Binding-site contacts:
Ligand atom C3 contacts residue ASN771 of chain 1.C at 3.9 Å.
Ligand atom C1 contacts residue ASN771 of chain 1.C at 1.5 Å.
Ligand atom N2 contacts residue ASN771 of chain 1.C at 3.0 Å (h-bond).
Ligand atom C4 contacts residue ASN771 of chain 1.C at 4.4 Å.
Ligand atom O6 contacts residue ASN771 of chain 1.C at 4.3 Å.
Ligand atom C2 contacts residue ASN771 of chain 1.C at 2.6 Å.
Ligand atom C7 contacts residue ASN771 of chain 1.C at 4.2 Å.
Ligand atom O5 contacts residue ASN771 of chain 1.C at 2.4 Å (h-bond).
Ligand atom C5 contacts residue ASN771 of chain 1.C at 3.7 Å.
Ligand atom N2 contacts residue LEU774 of chain 1.C at 4.3 Å.

The protein below binds the small molecule below.
Small molecule (SMILES): CC(=O)N[C@H]1[C@H](O[C@H]2[C@H](O)[C@@H](NC(C)=O)CO[C@@H]2CO)O[C@H](CO)[C@@H](O)[C@@H]1O

Sequence of chain 1.C:
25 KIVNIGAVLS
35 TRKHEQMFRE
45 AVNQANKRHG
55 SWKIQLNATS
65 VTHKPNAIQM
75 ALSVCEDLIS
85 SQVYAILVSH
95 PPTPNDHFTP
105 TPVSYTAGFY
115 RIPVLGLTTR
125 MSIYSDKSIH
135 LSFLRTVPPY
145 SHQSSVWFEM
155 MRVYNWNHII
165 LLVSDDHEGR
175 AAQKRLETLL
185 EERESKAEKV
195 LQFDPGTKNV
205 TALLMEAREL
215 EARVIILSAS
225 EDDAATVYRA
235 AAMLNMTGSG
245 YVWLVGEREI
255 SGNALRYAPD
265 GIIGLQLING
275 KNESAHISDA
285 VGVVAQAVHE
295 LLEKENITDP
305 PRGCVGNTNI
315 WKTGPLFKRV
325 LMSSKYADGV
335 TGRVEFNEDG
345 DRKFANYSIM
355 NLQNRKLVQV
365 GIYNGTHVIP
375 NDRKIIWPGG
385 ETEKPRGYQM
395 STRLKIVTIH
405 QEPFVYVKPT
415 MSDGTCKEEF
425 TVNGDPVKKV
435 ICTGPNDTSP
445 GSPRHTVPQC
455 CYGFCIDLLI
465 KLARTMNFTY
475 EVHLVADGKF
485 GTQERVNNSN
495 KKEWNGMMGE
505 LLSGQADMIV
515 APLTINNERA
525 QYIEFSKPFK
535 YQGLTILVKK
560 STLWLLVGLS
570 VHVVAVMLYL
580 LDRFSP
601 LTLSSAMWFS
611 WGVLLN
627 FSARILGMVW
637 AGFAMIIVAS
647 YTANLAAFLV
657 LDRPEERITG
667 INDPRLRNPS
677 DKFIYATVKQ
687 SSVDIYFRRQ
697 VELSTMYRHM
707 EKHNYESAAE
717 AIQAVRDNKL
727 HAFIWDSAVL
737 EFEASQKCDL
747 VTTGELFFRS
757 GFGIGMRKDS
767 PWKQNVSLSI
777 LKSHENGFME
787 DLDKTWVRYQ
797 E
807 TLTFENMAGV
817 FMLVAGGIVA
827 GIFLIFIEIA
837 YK